Binding-site contacts:
Ligand atom C3 contacts residue ASN212 of chain 45.B at 3.8 Å.
Ligand atom N2 contacts residue ILE211 of chain 45.B at 4.0 Å.
Ligand atom C4 contacts residue ASN212 of chain 45.B at 4.2 Å.
Ligand atom C1 contacts residue ILE211 of chain 45.B at 4.1 Å (hydrophobic).
Ligand atom C5 contacts residue ASN212 of chain 45.B at 3.7 Å.
Ligand atom O6 contacts residue ASN212 of chain 45.B at 4.4 Å.
Ligand atom O7 contacts residue ASN212 of chain 45.B at 4.5 Å.
Ligand atom N2 contacts residue ASN212 of chain 45.B at 2.9 Å (h-bond).
Ligand atom O5 contacts residue ASN212 of chain 45.B at 2.4 Å (h-bond).
Ligand atom C7 contacts residue ASN212 of chain 45.B at 3.9 Å.
Ligand atom C1 contacts residue ASN212 of chain 45.B at 1.4 Å.
Ligand atom C2 contacts residue ASN212 of chain 45.B at 2.5 Å.

Sequence of chain 45.B:
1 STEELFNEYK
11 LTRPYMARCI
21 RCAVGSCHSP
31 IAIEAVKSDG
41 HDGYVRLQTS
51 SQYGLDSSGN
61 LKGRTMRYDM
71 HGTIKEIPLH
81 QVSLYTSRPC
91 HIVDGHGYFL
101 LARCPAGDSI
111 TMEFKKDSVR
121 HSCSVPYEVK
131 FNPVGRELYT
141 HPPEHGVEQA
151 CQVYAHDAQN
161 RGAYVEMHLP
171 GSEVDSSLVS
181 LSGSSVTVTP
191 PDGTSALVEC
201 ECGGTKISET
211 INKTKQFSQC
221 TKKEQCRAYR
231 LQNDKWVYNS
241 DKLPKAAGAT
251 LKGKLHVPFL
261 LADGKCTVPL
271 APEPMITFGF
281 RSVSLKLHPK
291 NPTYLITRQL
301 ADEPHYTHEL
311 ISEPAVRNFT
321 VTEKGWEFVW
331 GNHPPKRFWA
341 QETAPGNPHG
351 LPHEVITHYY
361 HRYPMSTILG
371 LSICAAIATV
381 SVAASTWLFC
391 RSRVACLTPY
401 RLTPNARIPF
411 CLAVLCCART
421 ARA

The protein below binds the small molecule below.
Small molecule (SMILES): CC(=O)N[C@@H]1[C@@H](O)[C@H](O)[C@@H](CO)O[C@H]1O